Sequence of chain 1.B:
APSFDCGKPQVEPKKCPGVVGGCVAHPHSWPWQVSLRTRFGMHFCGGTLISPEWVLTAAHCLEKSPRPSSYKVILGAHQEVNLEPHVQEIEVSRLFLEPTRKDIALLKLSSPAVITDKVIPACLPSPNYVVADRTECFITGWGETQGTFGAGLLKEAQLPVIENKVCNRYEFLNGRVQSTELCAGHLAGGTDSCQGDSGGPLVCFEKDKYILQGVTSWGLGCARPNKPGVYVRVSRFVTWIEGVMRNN

A protein and the small-molecule ligand that binds it are described below.
Small molecule (SMILES): NC(=[NH2+])NCCC[C@H](NC(=O)CNC(=O)[C@@H](N)CCC(=O)O)[C@H](O)CCl

Binding-site contacts:
Ligand atom N2 contacts residue HIS62 of chain 1.A at 3.5 Å (h-bond).
Ligand atom C3 contacts residue HIS62 of chain 1.A at 1.5 Å.
Ligand atom CA2 contacts residue SER200 of chain 1.A at 2.4 Å.
Ligand atom N2 contacts residue SER219 of chain 1.A at 2.9 Å (h-bond).
Ligand atom CB1 contacts residue CYS196 of chain 1.A at 3.5 Å (hydrophobic).
Ligand atom C3 contacts residue SER200 of chain 1.A at 2.5 Å.
Ligand atom OE2 contacts residue HIS35 of chain 1.C at 3.0 Å.
Ligand atom NH2 contacts residue GLY223 of chain 1.A at 2.6 Å (h-bond).
Ligand atom NE contacts residue GLY221 of chain 1.A at 3.6 Å.
Ligand atom CD contacts residue HIS35 of chain 1.C at 3.6 Å.
Ligand atom O1 contacts residue GLN197 of chain 1.A at 2.6 Å (h-bond).
Ligand atom O2 contacts residue GLY198 of chain 1.A at 3.3 Å (h-bond).
Ligand atom CA1 contacts residue TRP220 of chain 1.A at 3.7 Å (hydrophobic).
Ligand atom CG1 contacts residue GLN197 of chain 1.A at 3.5 Å.
Ligand atom C2 contacts residue HIS62 of chain 1.A at 2.8 Å.
Ligand atom NH2 contacts residue GLY221 of chain 1.A at 3.4 Å.
Ligand atom CA1 contacts residue SER219 of chain 1.A at 3.4 Å.
Ligand atom C contacts residue GLY221 of chain 1.A at 3.7 Å.
Ligand atom CA contacts residue GLY221 of chain 1.A at 3.6 Å.
Ligand atom O contacts residue GLY221 of chain 1.A at 2.8 Å (h-bond).
Ligand atom O2 contacts residue SER200 of chain 1.A at 2.2 Å (h-bond).
Ligand atom CZ contacts residue ASP194 of chain 1.A at 3.7 Å.
Ligand atom O contacts residue TRP220 of chain 1.A at 3.1 Å.
Ligand atom C1 contacts residue SER219 of chain 1.A at 3.6 Å.
Ligand atom C1 contacts residue GLN197 of chain 1.A at 3.6 Å.
Ligand atom CA2 contacts residue GLN197 of chain 1.A at 3.5 Å.
Ligand atom O2 contacts residue HIS62 of chain 1.A at 3.7 Å.
Ligand atom CG1 contacts residue CYS196 of chain 1.A at 3.5 Å (hydrophobic).
Ligand atom CB1 contacts residue SER200 of chain 1.A at 2.6 Å.
Ligand atom CZ contacts residue SER195 of chain 1.A at 3.5 Å.
Ligand atom CZ contacts residue TRP220 of chain 1.A at 3.7 Å (hydrophobic).
Ligand atom N contacts residue LYS16 of chain 1.B at 3.6 Å.
Ligand atom NE contacts residue TRP220 of chain 1.A at 3.5 Å.
Ligand atom NH2 contacts residue ASP194 of chain 1.A at 3.2 Å (salt-bridge).
Ligand atom NH1 contacts residue SER195 of chain 1.A at 2.6 Å (h-bond).
Ligand atom N2 contacts residue SER200 of chain 1.A at 3.0 Å (h-bond).
Ligand atom C contacts residue TRP220 of chain 1.A at 3.7 Å (hydrophobic).
Ligand atom C2 contacts residue SER200 of chain 1.A at 1.4 Å.
Ligand atom CZ contacts residue GLY223 of chain 1.A at 3.7 Å.
Ligand atom NH1 contacts residue ASP194 of chain 1.A at 3.3 Å (salt-bridge).

Sequence of chain 1.C:
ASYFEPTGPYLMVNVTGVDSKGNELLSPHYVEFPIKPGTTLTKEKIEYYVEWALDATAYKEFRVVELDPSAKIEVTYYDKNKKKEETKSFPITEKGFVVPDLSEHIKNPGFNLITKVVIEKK

Sequence of chain 1.A:
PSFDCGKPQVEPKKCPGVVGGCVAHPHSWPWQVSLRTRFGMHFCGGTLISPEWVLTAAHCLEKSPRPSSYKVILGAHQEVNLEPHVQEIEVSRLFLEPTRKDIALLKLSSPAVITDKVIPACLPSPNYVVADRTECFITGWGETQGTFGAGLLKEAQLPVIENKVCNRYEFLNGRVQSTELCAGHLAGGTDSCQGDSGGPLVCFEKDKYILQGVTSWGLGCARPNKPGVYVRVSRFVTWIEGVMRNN